Binding-site contacts:
Ligand atom C8 contacts residue LEU137 of chain 1.E at 4.2 Å (hydrophobic).
Ligand atom C8 contacts residue ASN118 of chain 1.E at 4.3 Å.
Ligand atom O5 contacts residue ASN118 of chain 1.E at 2.3 Å (h-bond).
Ligand atom O7 contacts residue ASN118 of chain 1.E at 2.7 Å (h-bond).
Ligand atom C6 contacts residue TYR135 of chain 1.E at 4.3 Å (hydrophobic).
Ligand atom O7 contacts residue VAL104 of chain 1.E at 3.6 Å.
Ligand atom N2 contacts residue ASN118 of chain 1.E at 3.0 Å (h-bond).
Ligand atom C4 contacts residue ASN118 of chain 1.E at 4.2 Å.
Ligand atom C1 contacts residue TYR135 of chain 1.E at 4.4 Å (hydrophobic).
Ligand atom C2 contacts residue ASP290 of chain 1.E at 4.5 Å.
Ligand atom C3 contacts residue ASN118 of chain 1.E at 3.8 Å.
Ligand atom C8 contacts residue VAL104 of chain 1.E at 3.4 Å (hydrophobic).
Ligand atom C1 contacts residue ASN118 of chain 1.E at 1.4 Å.
Ligand atom C4 contacts residue TYR135 of chain 1.E at 4.2 Å (hydrophobic).
Ligand atom C7 contacts residue ASN118 of chain 1.E at 3.0 Å.
Ligand atom O3 contacts residue ASP290 of chain 1.E at 4.2 Å.
Ligand atom O7 contacts residue TYR135 of chain 1.E at 3.2 Å.
Ligand atom C7 contacts residue VAL104 of chain 1.E at 4.0 Å (hydrophobic).
Ligand atom C3 contacts residue TYR135 of chain 1.E at 4.1 Å (hydrophobic).
Ligand atom C5 contacts residue TYR135 of chain 1.E at 3.7 Å (hydrophobic).
Ligand atom O4 contacts residue TYR135 of chain 1.E at 3.8 Å.
Ligand atom N2 contacts residue ASP290 of chain 1.E at 3.6 Å (salt-bridge).
Ligand atom C2 contacts residue ASN118 of chain 1.E at 2.5 Å.
Ligand atom C8 contacts residue ASP290 of chain 1.E at 4.0 Å.
Ligand atom C7 contacts residue ASP290 of chain 1.E at 4.3 Å.
Ligand atom C7 contacts residue TYR135 of chain 1.E at 4.0 Å (hydrophobic).
Ligand atom C3 contacts residue ASP290 of chain 1.E at 4.2 Å.
Ligand atom C5 contacts residue ASN118 of chain 1.E at 3.6 Å.

This small molecule binds to this protein.
Small molecule (SMILES): CC(=O)N[C@H]1[C@H](O[C@H]2[C@H](O)[C@@H](NC(C)=O)CO[C@@H]2CO)O[C@H](CO)[C@@H](O[C@@H]2O[C@H](CO)[C@@H](O)[C@H](O)[C@@H]2O)[C@@H]1O

Sequence of chain 1.E:
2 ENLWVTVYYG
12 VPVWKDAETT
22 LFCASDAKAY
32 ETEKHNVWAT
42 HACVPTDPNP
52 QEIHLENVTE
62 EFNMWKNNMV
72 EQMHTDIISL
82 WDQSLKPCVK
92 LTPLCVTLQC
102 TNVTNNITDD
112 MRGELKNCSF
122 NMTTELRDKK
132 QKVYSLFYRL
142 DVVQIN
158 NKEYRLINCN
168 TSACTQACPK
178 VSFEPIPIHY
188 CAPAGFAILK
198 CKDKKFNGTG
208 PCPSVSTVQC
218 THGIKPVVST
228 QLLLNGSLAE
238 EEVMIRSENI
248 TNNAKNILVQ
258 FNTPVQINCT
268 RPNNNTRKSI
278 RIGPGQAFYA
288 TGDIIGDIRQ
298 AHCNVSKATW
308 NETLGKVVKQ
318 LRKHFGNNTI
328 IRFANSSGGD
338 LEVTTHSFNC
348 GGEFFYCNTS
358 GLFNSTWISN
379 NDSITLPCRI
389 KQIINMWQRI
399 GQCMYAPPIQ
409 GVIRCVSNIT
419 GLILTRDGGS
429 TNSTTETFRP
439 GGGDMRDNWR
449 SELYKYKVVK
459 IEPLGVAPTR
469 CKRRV